A protein and the small-molecule ligand that binds it are described below.
Small molecule (SMILES): Nc1ccn([C@H]2C[C@H](O[P](=O)(O)OC[C@H]3O[C@@H](n4cnc5c(=O)nc(N)[nH]c54)C[C@@H]3O)[C@@H](CO[P](=O)(O)O[C@H]3C[C@H](n4ccc(N)nc4=O)O[C@@H]3CO[P](=O)(O)O[C@H]3C[C@H](n4cnc5c(=O)nc(N)[nH]c54)O[C@@H]3COP(=O)(O)O)O2)c(=O)n1

Sequence of chain 1.M:
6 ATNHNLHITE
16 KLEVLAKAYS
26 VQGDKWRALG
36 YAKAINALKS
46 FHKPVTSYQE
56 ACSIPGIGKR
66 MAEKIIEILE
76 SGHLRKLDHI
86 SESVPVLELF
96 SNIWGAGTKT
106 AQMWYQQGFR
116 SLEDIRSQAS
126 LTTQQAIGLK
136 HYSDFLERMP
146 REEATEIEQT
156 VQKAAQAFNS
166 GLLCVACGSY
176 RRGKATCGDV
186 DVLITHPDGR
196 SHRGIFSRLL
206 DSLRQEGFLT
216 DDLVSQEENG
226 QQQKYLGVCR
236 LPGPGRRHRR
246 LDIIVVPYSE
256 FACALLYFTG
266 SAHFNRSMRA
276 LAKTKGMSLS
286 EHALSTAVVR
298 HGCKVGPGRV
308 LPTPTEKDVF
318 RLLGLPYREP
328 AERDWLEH

Binding-site contacts:
Ligand atom P contacts residue LYS81 of chain 1.M at 3.5 Å.
Ligand atom O3' contacts residue ILE62 of chain 1.M at 3.7 Å.
Ligand atom N3 contacts residue TRP31 of chain 1.M at 3.2 Å (h-bond).
Ligand atom C5' contacts residue GLY63 of chain 1.M at 3.7 Å.
Ligand atom P contacts residue CA1 of chain 1.RA at 3.6 Å.
Ligand atom OP3 contacts residue LYS69 of chain 1.M at 2.6 Å (salt-bridge).
Ligand atom O5' contacts residue ARG32 of chain 1.M at 3.7 Å.
Ligand atom OP1 contacts residue PRO60 of chain 1.M at 3.6 Å.
Ligand atom P contacts residue TYR36 of chain 1.M at 3.3 Å.
Ligand atom OP1 contacts residue ILE62 of chain 1.M at 3.6 Å (h-bond).
Ligand atom O5' contacts residue TYR36 of chain 1.M at 3.1 Å (h-bond).
Ligand atom O6 contacts residue TRP31 of chain 1.M at 3.5 Å.
Ligand atom OP2 contacts residue ARG65 of chain 1.M at 3.3 Å.
Ligand atom P contacts residue LYS69 of chain 1.M at 3.6 Å.
Ligand atom C4 contacts residue TRP31 of chain 1.M at 3.4 Å (hydrophobic).
Ligand atom OP1 contacts residue CA1 of chain 1.RA at 2.4 Å.
Ligand atom C8 contacts residue ARG32 of chain 1.M at 3.7 Å.
Ligand atom OP1 contacts residue TYR36 of chain 1.M at 2.4 Å (h-bond).
Ligand atom O4' contacts residue TYR36 of chain 1.M at 3.5 Å.
Ligand atom N2 contacts residue TRP31 of chain 1.M at 3.7 Å.
Ligand atom OP1 contacts residue GLY63 of chain 1.M at 2.9 Å (h-bond).
Ligand atom OP2 contacts residue ARG32 of chain 1.M at 3.0 Å (salt-bridge).
Ligand atom OP1 contacts residue MET66 of chain 1.M at 3.0 Å (h-bond).
Ligand atom OP1 contacts residue TYR24 of chain 1.M at 2.8 Å (h-bond).
Ligand atom N3 contacts residue GLY35 of chain 1.M at 3.5 Å.
Ligand atom OP1 contacts residue LYS81 of chain 1.M at 2.7 Å (salt-bridge).
Ligand atom N1 contacts residue TRP31 of chain 1.M at 3.6 Å.
Ligand atom C5' contacts residue GLY61 of chain 1.M at 3.2 Å.
Ligand atom C4' contacts residue GLY61 of chain 1.M at 3.1 Å.
Ligand atom C1' contacts residue ARG32 of chain 1.M at 3.8 Å.
Ligand atom OP1 contacts residue GLY61 of chain 1.M at 3.0 Å (h-bond).
Ligand atom C2 contacts residue TRP31 of chain 1.M at 3.2 Å (hydrophobic).
Ligand atom O3' contacts residue GLY61 of chain 1.M at 3.3 Å.
Ligand atom N9 contacts residue ARG32 of chain 1.M at 3.7 Å.
Ligand atom C4' contacts residue TYR36 of chain 1.M at 3.8 Å (hydrophobic).
Ligand atom OP3 contacts residue ARG65 of chain 1.M at 2.9 Å (salt-bridge).
Ligand atom C6 contacts residue TRP31 of chain 1.M at 3.7 Å (hydrophobic).
Ligand atom O3' contacts residue MET66 of chain 1.M at 3.7 Å.
Ligand atom OP1 contacts residue LYS69 of chain 1.M at 3.5 Å (salt-bridge).
Ligand atom OP1 contacts residue ARG65 of chain 1.M at 3.5 Å (salt-bridge).